The small molecule below binds the protein below.
Small molecule (SMILES): O=C(O)c1ccc(O)[n+]([O-])c1

Sequence of chain 1.L:
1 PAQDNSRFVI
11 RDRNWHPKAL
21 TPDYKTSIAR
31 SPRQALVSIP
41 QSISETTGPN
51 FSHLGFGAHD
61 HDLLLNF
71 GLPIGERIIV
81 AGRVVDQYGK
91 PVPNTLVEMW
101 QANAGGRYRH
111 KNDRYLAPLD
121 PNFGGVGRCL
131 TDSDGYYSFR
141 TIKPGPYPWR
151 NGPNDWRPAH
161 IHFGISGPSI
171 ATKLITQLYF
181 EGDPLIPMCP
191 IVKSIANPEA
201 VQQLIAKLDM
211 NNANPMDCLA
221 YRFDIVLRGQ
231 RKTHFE

Binding-site contacts:
Ligand atom C7 contacts residue PRO15 of chain 1.K at 3.5 Å (hydrophobic).
Ligand atom O3 contacts residue FE1 of chain 1.CA at 2.4 Å.
Ligand atom C3 contacts residue ILE191 of chain 1.L at 3.8 Å (hydrophobic).
Ligand atom C3 contacts residue PRO15 of chain 1.K at 3.3 Å (hydrophobic).
Ligand atom C5 contacts residue TYR147 of chain 1.L at 4.0 Å (hydrophobic).
Ligand atom O3 contacts residue HIS160 of chain 1.L at 3.3 Å (h-bond).
Ligand atom C6 contacts residue FE1 of chain 1.CA at 2.9 Å.
Ligand atom O3 contacts residue HIS162 of chain 1.L at 3.0 Å.
Ligand atom O3 contacts residue GLN177 of chain 1.L at 3.8 Å.
Ligand atom C6 contacts residue ARG157 of chain 1.L at 3.7 Å.
Ligand atom O2 contacts residue TYR24 of chain 1.L at 3.9 Å.
Ligand atom O4 contacts residue FE1 of chain 1.CA at 2.2 Å.
Ligand atom O4 contacts residue ARG157 of chain 1.L at 3.5 Å.
Ligand atom O2 contacts residue ARG133 of chain 1.K at 3.5 Å.
Ligand atom N1 contacts residue ARG157 of chain 1.L at 3.4 Å (salt-bridge).
Ligand atom C7 contacts residue TRP149 of chain 1.L at 4.0 Å (hydrophobic).
Ligand atom O3 contacts residue CYN1 of chain 1.BA at 3.1 Å.
Ligand atom C7 contacts residue TYR24 of chain 1.L at 3.5 Å (hydrophobic).
Ligand atom O4 contacts residue HIS160 of chain 1.L at 3.4 Å (h-bond).
Ligand atom N1 contacts residue CYN1 of chain 1.BA at 3.2 Å.
Ligand atom O2 contacts residue TRP149 of chain 1.L at 3.6 Å.
Ligand atom O1 contacts residue THR12 of chain 1.K at 3.8 Å.
Ligand atom O1 contacts residue PRO15 of chain 1.K at 4.0 Å.
Ligand atom O3 contacts residue ARG157 of chain 1.L at 2.9 Å (salt-bridge).
Ligand atom O1 contacts residue ARG133 of chain 1.K at 3.6 Å.
Ligand atom C4 contacts residue PRO15 of chain 1.K at 3.6 Å (hydrophobic).
Ligand atom C7 contacts residue ILE191 of chain 1.L at 3.9 Å (hydrophobic).
Ligand atom C5 contacts residue ARG157 of chain 1.L at 4.0 Å.
Ligand atom O1 contacts residue ILE191 of chain 1.L at 3.6 Å.
Ligand atom N1 contacts residue FE1 of chain 1.CA at 3.0 Å.
Ligand atom C2 contacts residue GLY14 of chain 1.K at 3.9 Å.
Ligand atom C2 contacts residue PRO15 of chain 1.K at 3.5 Å (hydrophobic).
Ligand atom O1 contacts residue TYR24 of chain 1.L at 2.3 Å (h-bond).
Ligand atom C4 contacts residue TRP149 of chain 1.L at 3.8 Å (hydrophobic).
Ligand atom C2 contacts residue ILE191 of chain 1.L at 3.6 Å (hydrophobic).
Ligand atom C6 contacts residue CYN1 of chain 1.BA at 3.2 Å.
Ligand atom C2 contacts residue CYN1 of chain 1.BA at 4.0 Å.
Ligand atom O4 contacts residue TYR108 of chain 1.L at 3.4 Å (h-bond).
Ligand atom C7 contacts residue ARG133 of chain 1.K at 3.8 Å.
Ligand atom O4 contacts residue CYN1 of chain 1.BA at 3.1 Å.

Sequence of chain 1.K:
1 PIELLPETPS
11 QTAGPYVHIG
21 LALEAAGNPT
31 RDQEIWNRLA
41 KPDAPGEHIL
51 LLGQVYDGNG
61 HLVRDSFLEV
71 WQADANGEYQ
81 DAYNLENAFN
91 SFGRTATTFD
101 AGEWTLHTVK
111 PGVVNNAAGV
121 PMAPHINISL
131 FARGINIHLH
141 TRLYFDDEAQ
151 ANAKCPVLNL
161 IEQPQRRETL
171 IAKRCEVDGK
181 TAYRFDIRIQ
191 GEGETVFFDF